A small-molecule ligand and the protein it binds are described below.
Small molecule (SMILES): CC(=O)N[C@H]1[C@H](O[C@H]2[C@H](O)[C@@H](NC(C)=O)CO[C@@H]2CO)O[C@H](CO)[C@@H](O[C@@H]2O[C@H](CO)[C@@H](O)[C@H](O[C@H]3O[C@H](CO)[C@@H](O)[C@H](O)[C@@H]3O)[C@@H]2O)[C@@H]1O

Binding-site contacts:
Ligand atom C7 contacts residue GLN567 of chain 1.E at 3.9 Å.
Ligand atom C1 contacts residue ASN318 of chain 1.E at 1.4 Å.
Ligand atom C8 contacts residue GLN567 of chain 1.E at 3.6 Å.
Ligand atom O7 contacts residue ASN318 of chain 1.E at 2.9 Å (h-bond).
Ligand atom C8 contacts residue ASN318 of chain 1.E at 4.2 Å.
Ligand atom C1 contacts residue GLN567 of chain 1.E at 4.3 Å.
Ligand atom C2 contacts residue GLN567 of chain 1.E at 4.2 Å.
Ligand atom C2 contacts residue ASN318 of chain 1.E at 2.5 Å.
Ligand atom C7 contacts residue ASN318 of chain 1.E at 3.0 Å.
Ligand atom N2 contacts residue GLN567 of chain 1.E at 3.3 Å (h-bond).
Ligand atom C4 contacts residue ASN318 of chain 1.E at 4.3 Å.
Ligand atom C3 contacts residue ASN318 of chain 1.E at 3.8 Å.
Ligand atom C5 contacts residue ASN318 of chain 1.E at 3.6 Å.
Ligand atom O5 contacts residue ASN318 of chain 1.E at 2.4 Å (h-bond).
Ligand atom N2 contacts residue ASN318 of chain 1.E at 2.9 Å (h-bond).

Sequence of chain 1.E:
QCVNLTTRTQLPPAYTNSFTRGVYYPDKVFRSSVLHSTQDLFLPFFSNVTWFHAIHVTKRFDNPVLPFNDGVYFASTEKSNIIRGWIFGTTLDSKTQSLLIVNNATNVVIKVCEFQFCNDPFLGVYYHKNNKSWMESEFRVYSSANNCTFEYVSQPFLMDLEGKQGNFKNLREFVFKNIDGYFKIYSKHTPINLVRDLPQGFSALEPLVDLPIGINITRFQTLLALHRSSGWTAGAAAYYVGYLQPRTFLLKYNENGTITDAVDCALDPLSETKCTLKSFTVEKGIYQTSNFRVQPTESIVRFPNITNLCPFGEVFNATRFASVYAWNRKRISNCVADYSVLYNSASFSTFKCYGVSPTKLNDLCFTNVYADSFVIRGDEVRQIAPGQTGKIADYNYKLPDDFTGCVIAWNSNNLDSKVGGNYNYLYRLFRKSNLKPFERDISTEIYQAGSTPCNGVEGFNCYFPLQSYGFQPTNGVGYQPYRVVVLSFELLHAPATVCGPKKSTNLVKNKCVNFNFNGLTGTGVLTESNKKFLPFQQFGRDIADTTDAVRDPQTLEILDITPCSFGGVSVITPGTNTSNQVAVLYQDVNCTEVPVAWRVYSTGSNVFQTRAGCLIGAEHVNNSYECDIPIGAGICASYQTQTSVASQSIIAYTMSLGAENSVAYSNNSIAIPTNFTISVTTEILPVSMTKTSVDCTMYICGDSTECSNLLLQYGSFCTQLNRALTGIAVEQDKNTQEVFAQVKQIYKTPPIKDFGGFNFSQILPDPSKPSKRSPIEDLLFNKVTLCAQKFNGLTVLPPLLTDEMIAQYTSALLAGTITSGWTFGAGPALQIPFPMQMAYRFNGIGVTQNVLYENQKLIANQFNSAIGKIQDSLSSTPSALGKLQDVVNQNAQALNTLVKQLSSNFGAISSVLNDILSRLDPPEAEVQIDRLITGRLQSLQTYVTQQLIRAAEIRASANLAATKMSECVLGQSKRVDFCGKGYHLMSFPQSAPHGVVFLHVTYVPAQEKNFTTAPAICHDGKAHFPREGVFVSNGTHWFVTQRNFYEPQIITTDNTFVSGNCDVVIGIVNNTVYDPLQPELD